This small molecule binds to this protein.
Small molecule (SMILES): CCOC(=O)c1ccc(OCCCCC2CCN(c3ccc(C)nn3)CC2)cc1

Binding-site contacts:
Ligand atom N6 contacts residue VAL196 of chain 29.B at 3.8 Å.
Ligand atom C11 contacts residue LEU134 of chain 29.B at 3.8 Å (hydrophobic).
Ligand atom C26 contacts residue THR111 of chain 29.B at 3.6 Å.
Ligand atom C5 contacts residue TYR159 of chain 29.B at 3.7 Å (hydrophobic).
Ligand atom C4 contacts residue ALA24 of chain 29.D at 3.5 Å (hydrophobic).
Ligand atom C26 contacts residue LYS113 of chain 29.B at 3.7 Å.
Ligand atom C4 contacts residue ILE194 of chain 29.B at 3.8 Å (hydrophobic).
Ligand atom C10 contacts residue MET132 of chain 29.B at 3.7 Å (hydrophobic).
Ligand atom C20 contacts residue TYR112 of chain 29.B at 3.4 Å (hydrophobic).
Ligand atom N3 contacts residue LEU240 of chain 29.B at 3.4 Å.
Ligand atom C14 contacts residue MET132 of chain 29.B at 3.5 Å (hydrophobic).
Ligand atom C23 contacts residue PHE237 of chain 29.B at 3.8 Å (hydrophobic).
Ligand atom C13 contacts residue MET132 of chain 29.B at 3.8 Å (hydrophobic).
Ligand atom C3 contacts residue TYR159 of chain 29.B at 3.7 Å (hydrophobic).
Ligand atom C21 contacts residue TYR112 of chain 29.B at 3.4 Å (hydrophobic).
Ligand atom C18 contacts residue PHE237 of chain 29.B at 3.8 Å (hydrophobic).
Ligand atom C5 contacts residue ILE194 of chain 29.B at 3.8 Å (hydrophobic).
Ligand atom C8 contacts residue TYR159 of chain 29.B at 3.5 Å (hydrophobic).
Ligand atom O25 contacts residue TYR112 of chain 29.B at 3.4 Å.
Ligand atom C8 contacts residue VAL196 of chain 29.B at 3.7 Å (hydrophobic).
Ligand atom N4 contacts residue LEU240 of chain 29.B at 3.3 Å.
Ligand atom C19 contacts residue PHE237 of chain 29.B at 3.5 Å (hydrophobic).
Ligand atom C3 contacts residue ALA24 of chain 29.D at 3.5 Å (hydrophobic).
Ligand atom C1 contacts residue ILE157 of chain 29.B at 3.4 Å (hydrophobic).
Ligand atom C15 contacts residue MET132 of chain 29.B at 3.6 Å (hydrophobic).
Ligand atom O24 contacts residue TYR112 of chain 29.B at 3.8 Å.
Ligand atom C4 contacts residue TYR159 of chain 29.B at 3.7 Å (hydrophobic).
Ligand atom C21 contacts residue PHE237 of chain 29.B at 3.7 Å (hydrophobic).
Ligand atom C1 contacts residue ILE183 of chain 29.B at 3.5 Å (hydrophobic).
Ligand atom C12 contacts residue VAL199 of chain 29.B at 3.7 Å (hydrophobic).
Ligand atom C7 contacts residue TYR159 of chain 29.B at 3.7 Å (hydrophobic).
Ligand atom C14 contacts residue VAL199 of chain 29.B at 3.8 Å (hydrophobic).
Ligand atom C13 contacts residue PHE237 of chain 29.B at 3.7 Å (hydrophobic).
Ligand atom O16 contacts residue MET132 of chain 29.B at 3.6 Å.
Ligand atom C7 contacts residue VAL196 of chain 29.B at 3.5 Å (hydrophobic).
Ligand atom O25 contacts residue THR111 of chain 29.B at 3.4 Å (h-bond).
Ligand atom C20 contacts residue PHE237 of chain 29.B at 3.4 Å (hydrophobic).
Ligand atom C23 contacts residue TYR112 of chain 29.B at 3.3 Å (hydrophobic).
Ligand atom C27 contacts residue ASP236 of chain 29.B at 3.6 Å.
Ligand atom C3 contacts residue PRO181 of chain 29.B at 3.7 Å (hydrophobic).

Sequence of chain 29.D:
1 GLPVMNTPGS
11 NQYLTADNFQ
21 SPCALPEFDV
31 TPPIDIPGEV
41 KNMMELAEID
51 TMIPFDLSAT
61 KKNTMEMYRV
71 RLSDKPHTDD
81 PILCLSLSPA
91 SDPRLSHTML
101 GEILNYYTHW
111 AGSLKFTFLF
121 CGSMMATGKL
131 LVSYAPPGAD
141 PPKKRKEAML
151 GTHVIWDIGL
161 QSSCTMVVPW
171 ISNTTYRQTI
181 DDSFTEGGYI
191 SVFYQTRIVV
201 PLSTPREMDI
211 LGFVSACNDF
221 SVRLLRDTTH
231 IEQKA

Sequence of chain 29.B:
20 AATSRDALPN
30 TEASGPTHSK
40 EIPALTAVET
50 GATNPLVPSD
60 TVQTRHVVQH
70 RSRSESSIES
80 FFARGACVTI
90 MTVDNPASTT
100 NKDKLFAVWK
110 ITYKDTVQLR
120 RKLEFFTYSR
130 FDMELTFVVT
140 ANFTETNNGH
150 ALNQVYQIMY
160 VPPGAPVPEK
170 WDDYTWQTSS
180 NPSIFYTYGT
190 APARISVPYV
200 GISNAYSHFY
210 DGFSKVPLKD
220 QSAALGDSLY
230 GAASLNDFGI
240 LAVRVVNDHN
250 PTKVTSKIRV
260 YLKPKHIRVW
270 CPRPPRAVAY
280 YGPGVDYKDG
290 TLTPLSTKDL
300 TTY